A small-molecule ligand and the protein it binds are described below.
Small molecule (SMILES): CN1C/C=C/CCCCN2C[C@@]3(CCCc4cc(Cl)ccc43)COc3ccc(cc32)[C@@](O)(C(=O)O)CC1=O

Sequence of chain 2.A:
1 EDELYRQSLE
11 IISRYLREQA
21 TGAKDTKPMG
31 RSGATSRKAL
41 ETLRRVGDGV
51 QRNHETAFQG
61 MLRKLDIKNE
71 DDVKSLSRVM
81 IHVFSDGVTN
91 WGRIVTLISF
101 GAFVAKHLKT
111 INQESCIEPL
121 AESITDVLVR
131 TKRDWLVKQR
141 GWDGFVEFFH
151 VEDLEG

Binding-site contacts:
Ligand atom C24 contacts residue THR96 of chain 2.A at 3.5 Å.
Ligand atom C18 contacts residue VAL83 of chain 2.A at 3.7 Å (hydrophobic).
Ligand atom C24 contacts residue HIS54 of chain 2.A at 3.6 Å.
Ligand atom C16 contacts residue THR96 of chain 2.A at 3.7 Å.
Ligand atom C13 contacts residue THR96 of chain 2.A at 3.8 Å.
Ligand atom C20 contacts residue ARG93 of chain 2.A at 3.7 Å.
Ligand atom C2 contacts residue PHE100 of chain 2.A at 3.8 Å (hydrophobic).
Ligand atom C7 contacts residue LEU65 of chain 2.A at 3.8 Å (hydrophobic).
Ligand atom C3 contacts residue PHE100 of chain 2.A at 3.6 Å (hydrophobic).
Ligand atom C14 contacts residue PHE100 of chain 2.A at 3.7 Å (hydrophobic).
Ligand atom C6 contacts residue LEU97 of chain 2.A at 3.5 Å (hydrophobic).
Ligand atom O4 contacts residue ARG93 of chain 2.A at 2.7 Å (salt-bridge).
Ligand atom N1 contacts residue VAL83 of chain 2.A at 3.8 Å.
Ligand atom C15 contacts residue ARG93 of chain 2.A at 3.7 Å.
Ligand atom C16 contacts residue ARG93 of chain 2.A at 3.5 Å.
Ligand atom C1 contacts residue GLY101 of chain 2.A at 3.8 Å.
Ligand atom C12 contacts residue THR96 of chain 2.A at 3.8 Å.
Ligand atom C3 contacts residue MET80 of chain 2.A at 3.7 Å (hydrophobic).
Ligand atom C8 contacts residue VAL79 of chain 2.A at 3.6 Å (hydrophobic).
Ligand atom C4 contacts residue MET80 of chain 2.A at 3.7 Å (hydrophobic).
Ligand atom CL1 contacts residue ILE124 of chain 2.A at 3.7 Å.
Ligand atom C23 contacts residue THR96 of chain 2.A at 3.6 Å.
Ligand atom O5 contacts residue THR96 of chain 2.A at 2.8 Å (h-bond).
Ligand atom C13 contacts residue VAL83 of chain 2.A at 3.5 Å (hydrophobic).
Ligand atom C27 contacts residue ALA57 of chain 2.A at 3.8 Å (hydrophobic).
Ligand atom O1 contacts residue LEU97 of chain 2.A at 3.5 Å.
Ligand atom C15 contacts residue THR96 of chain 2.A at 3.7 Å.
Ligand atom C7 contacts residue VAL79 of chain 2.A at 3.8 Å (hydrophobic).
Ligand atom C17 contacts residue THR96 of chain 2.A at 3.6 Å.
Ligand atom CL1 contacts residue LEU120 of chain 2.A at 3.1 Å.
Ligand atom C2 contacts residue MET80 of chain 2.A at 3.7 Å (hydrophobic).
Ligand atom C1 contacts residue LEU97 of chain 2.A at 3.2 Å (hydrophobic).
Ligand atom C5 contacts residue PHE100 of chain 2.A at 3.5 Å (hydrophobic).
Ligand atom C9 contacts residue VAL83 of chain 2.A at 3.8 Å (hydrophobic).
Ligand atom C4 contacts residue PHE100 of chain 2.A at 3.5 Å (hydrophobic).
Ligand atom C26 contacts residue ALA57 of chain 2.A at 3.6 Å (hydrophobic).
Ligand atom CL1 contacts residue GLY101 of chain 2.A at 3.8 Å.
Ligand atom C6 contacts residue PHE100 of chain 2.A at 3.6 Å (hydrophobic).
Ligand atom O2 contacts residue ARG93 of chain 2.A at 3.0 Å (salt-bridge).
Ligand atom C18 contacts residue THR96 of chain 2.A at 3.7 Å.